Binding-site contacts:
Ligand atom C5 contacts residue MET145 of chain 1.B at 3.7 Å (hydrophobic).
Ligand atom C3 contacts residue GLU116 of chain 1.B at 3.4 Å.
Ligand atom N3 contacts residue MET145 of chain 1.B at 3.3 Å.
Ligand atom C7 contacts residue ASP210 of chain 1.B at 3.6 Å.
Ligand atom C9 contacts residue VAL90 of chain 1.B at 3.5 Å (hydrophobic).
Ligand atom C14 contacts residue LEU198 of chain 1.B at 3.6 Å (hydrophobic).
Ligand atom C15 contacts residue GLU146 of chain 1.B at 3.6 Å.
Ligand atom C15 contacts residue LEU198 of chain 1.B at 3.7 Å (hydrophobic).
Ligand atom N2 contacts residue LEU198 of chain 1.B at 3.5 Å.
Ligand atom O1 contacts residue ASP210 of chain 1.B at 3.4 Å.
Ligand atom C20 contacts residue SER152 of chain 1.B at 3.6 Å.
Ligand atom O3 contacts residue GLN155 of chain 1.B at 3.2 Å (h-bond).
Ligand atom N2 contacts residue MET145 of chain 1.B at 3.8 Å.
Ligand atom C4 contacts residue ASP210 of chain 1.B at 3.1 Å.
Ligand atom C2 contacts residue ASP210 of chain 1.B at 3.7 Å.
Ligand atom C19 contacts residue GLY151 of chain 1.B at 3.8 Å.
Ligand atom C13 contacts residue MET145 of chain 1.B at 3.6 Å (hydrophobic).
Ligand atom N3 contacts residue GLU146 of chain 1.B at 2.8 Å (salt-bridge).
Ligand atom N1 contacts residue GLY85 of chain 1.B at 3.6 Å (h-bond).
Ligand atom C1 contacts residue GLU116 of chain 1.B at 3.5 Å.
Ligand atom C3 contacts residue ILE143 of chain 1.B at 3.5 Å (hydrophobic).
Ligand atom C18 contacts residue ARG84 of chain 1.B at 3.6 Å.
Ligand atom C2 contacts residue VAL129 of chain 1.B at 3.6 Å (hydrophobic).
Ligand atom C4 contacts residue LYS105 of chain 1.B at 3.8 Å.
Ligand atom C16 contacts residue LEU148 of chain 1.B at 3.4 Å (hydrophobic).
Ligand atom C5 contacts residue LYS105 of chain 1.B at 3.8 Å.
Ligand atom N3 contacts residue ALA103 of chain 1.B at 3.6 Å.
Ligand atom C6 contacts residue ASP210 of chain 1.B at 3.8 Å.
Ligand atom N4 contacts residue GLU146 of chain 1.B at 3.6 Å (salt-bridge).
Ligand atom N4 contacts residue LEU147 of chain 1.B at 3.5 Å.
Ligand atom C20 contacts residue GLN155 of chain 1.B at 3.2 Å.
Ligand atom C20 contacts residue ARG84 of chain 1.B at 3.8 Å.
Ligand atom O1 contacts residue PHE211 of chain 1.B at 3.1 Å (h-bond).
Ligand atom N4 contacts residue LEU148 of chain 1.B at 3.0 Å (h-bond).
Ligand atom C5 contacts residue ASP210 of chain 1.B at 3.2 Å.
Ligand atom C2 contacts residue PHE211 of chain 1.B at 3.5 Å (hydrophobic).
Ligand atom O1 contacts residue GLU116 of chain 1.B at 2.6 Å (salt-bridge).
Ligand atom C8 contacts residue VAL90 of chain 1.B at 3.6 Å (hydrophobic).
Ligand atom C1 contacts residue ASP210 of chain 1.B at 3.6 Å.
Ligand atom O3 contacts residue ARG84 of chain 1.B at 3.2 Å.

This small molecule binds to this protein.
Small molecule (SMILES): COCCOc1cnc(N)nc1-c1c[nH]c2ccc(C#CC(C)(C)O)cc12

Sequence of chain 1.B:
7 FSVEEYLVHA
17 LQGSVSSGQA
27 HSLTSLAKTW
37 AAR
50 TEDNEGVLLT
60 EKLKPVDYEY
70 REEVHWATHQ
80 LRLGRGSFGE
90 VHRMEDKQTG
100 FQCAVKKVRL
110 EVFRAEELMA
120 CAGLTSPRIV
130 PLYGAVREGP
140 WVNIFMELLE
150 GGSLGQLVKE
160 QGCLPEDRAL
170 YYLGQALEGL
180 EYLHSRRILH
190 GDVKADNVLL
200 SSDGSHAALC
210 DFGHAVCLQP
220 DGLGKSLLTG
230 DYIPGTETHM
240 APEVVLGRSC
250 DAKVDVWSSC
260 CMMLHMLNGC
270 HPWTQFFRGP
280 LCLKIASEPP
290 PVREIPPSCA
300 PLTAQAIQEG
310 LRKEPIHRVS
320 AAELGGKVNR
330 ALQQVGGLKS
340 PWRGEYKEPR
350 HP